Binding-site contacts:
Ligand atom O contacts residue TRP301 of chain 1.B at 2.7 Å (h-bond).
Ligand atom C contacts residue TRP30 of chain 1.A at 3.5 Å (hydrophobic).
Ligand atom CZ contacts residue ARG295 of chain 1.B at 3.3 Å.
Ligand atom OH contacts residue SER299 of chain 1.B at 3.5 Å (h-bond).
Ligand atom CD1 contacts residue THR27 of chain 1.A at 3.5 Å.
Ligand atom N contacts residue PRO34 of chain 1.A at 2.9 Å (h-bond).
Ligand atom OH contacts residue LYS24 of chain 1.A at 3.5 Å.
Ligand atom CE2 contacts residue CYS26 of chain 1.A at 3.6 Å (hydrophobic).
Ligand atom C contacts residue PRO34 of chain 1.A at 3.6 Å (hydrophobic).
Ligand atom CA contacts residue TRP30 of chain 1.A at 3.5 Å (hydrophobic).
Ligand atom C contacts residue GLN293 of chain 1.B at 3.6 Å.
Ligand atom NE2 contacts residue THR273 of chain 1.B at 3.6 Å.
Ligand atom CA contacts residue TRP301 of chain 1.B at 3.6 Å (hydrophobic).
Ligand atom CD2 contacts residue TRP30 of chain 1.A at 3.6 Å (hydrophobic).
Ligand atom CD2 contacts residue SER298 of chain 1.B at 3.3 Å.
Ligand atom CA contacts residue PHE272 of chain 1.B at 3.6 Å (hydrophobic).
Ligand atom OG1 contacts residue THR254 of chain 1.B at 2.9 Å (h-bond).
Ligand atom N contacts residue GLN293 of chain 1.B at 2.8 Å (h-bond).
Ligand atom O contacts residue TRP30 of chain 1.A at 2.8 Å (h-bond).
Ligand atom CE2 contacts residue SER298 of chain 1.B at 3.4 Å.
Ligand atom CA contacts residue GLN293 of chain 1.B at 3.5 Å.
Ligand atom CG contacts residue PHE272 of chain 1.B at 3.4 Å (hydrophobic).
Ligand atom OG1 contacts residue ARG295 of chain 1.B at 2.7 Å (salt-bridge).
Ligand atom CE2 contacts residue THR27 of chain 1.A at 3.6 Å.
Ligand atom OE1 contacts residue ARG295 of chain 1.B at 2.8 Å (salt-bridge).
Ligand atom O contacts residue PHE272 of chain 1.B at 3.6 Å.
Ligand atom CB contacts residue TRP30 of chain 1.A at 3.5 Å (hydrophobic).
Ligand atom NE2 contacts residue ASP274 of chain 1.B at 3.5 Å (salt-bridge).
Ligand atom CE1 contacts residue PRO34 of chain 1.A at 3.4 Å (hydrophobic).
Ligand atom CA contacts residue PRO34 of chain 1.A at 3.4 Å (hydrophobic).
Ligand atom CE1 contacts residue SER31 of chain 1.A at 3.2 Å.
Ligand atom CB contacts residue ARG295 of chain 1.B at 3.5 Å.
Ligand atom CE2 contacts residue VAL36 of chain 1.A at 3.6 Å (hydrophobic).
Ligand atom N contacts residue TRP301 of chain 1.B at 3.6 Å.
Ligand atom O contacts residue GLN293 of chain 1.B at 3.3 Å (h-bond).
Ligand atom CB contacts residue PHE272 of chain 1.B at 3.6 Å (hydrophobic).
Ligand atom CB contacts residue SER298 of chain 1.B at 3.6 Å.
Ligand atom OG1 contacts residue PRO34 of chain 1.A at 3.3 Å (h-bond).
Ligand atom CE1 contacts residue ARG295 of chain 1.B at 3.5 Å.
Ligand atom SG contacts residue PHE272 of chain 1.B at 3.3 Å.

The small molecule below binds the protein below.
Small molecule (SMILES): CSCC[C@H](NC(=O)[C@H](CCC(N)=O)NC(=O)[C@@H]1CSSC[C@H](NC(=O)[C@H](Cc2ccccc2)NC(=O)[C@H](CO)NC(=O)[C@H](C)NC(=O)[C@@H](N)[C@@H](C)O)C(=O)N[C@@H](Cc2ccc(O)cc2)C(=O)N[C@@H](Cc2ccccc2)C(=O)NCC(=O)N[C@@H]([C@@H](C)O)C(=O)N[C@@H](CC2=CN=C3CC=CC=C23)C(=O)N1)C(=O)N[C@@H](Cc1ccc(O)cc1)C(=O)NCC=O

Sequence of chain 1.B:
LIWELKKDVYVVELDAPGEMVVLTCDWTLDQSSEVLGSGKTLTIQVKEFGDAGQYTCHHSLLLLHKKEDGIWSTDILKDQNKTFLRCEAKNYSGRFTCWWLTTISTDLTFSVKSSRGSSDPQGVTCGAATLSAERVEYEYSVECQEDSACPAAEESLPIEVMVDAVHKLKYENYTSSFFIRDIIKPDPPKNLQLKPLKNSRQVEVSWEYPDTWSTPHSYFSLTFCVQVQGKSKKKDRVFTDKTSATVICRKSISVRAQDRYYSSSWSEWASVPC

Sequence of chain 1.A:
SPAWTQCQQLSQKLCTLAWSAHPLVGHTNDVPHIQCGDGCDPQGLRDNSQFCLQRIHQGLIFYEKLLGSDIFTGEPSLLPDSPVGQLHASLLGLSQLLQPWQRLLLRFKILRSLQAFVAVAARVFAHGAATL